Sequence of chain 1.B:
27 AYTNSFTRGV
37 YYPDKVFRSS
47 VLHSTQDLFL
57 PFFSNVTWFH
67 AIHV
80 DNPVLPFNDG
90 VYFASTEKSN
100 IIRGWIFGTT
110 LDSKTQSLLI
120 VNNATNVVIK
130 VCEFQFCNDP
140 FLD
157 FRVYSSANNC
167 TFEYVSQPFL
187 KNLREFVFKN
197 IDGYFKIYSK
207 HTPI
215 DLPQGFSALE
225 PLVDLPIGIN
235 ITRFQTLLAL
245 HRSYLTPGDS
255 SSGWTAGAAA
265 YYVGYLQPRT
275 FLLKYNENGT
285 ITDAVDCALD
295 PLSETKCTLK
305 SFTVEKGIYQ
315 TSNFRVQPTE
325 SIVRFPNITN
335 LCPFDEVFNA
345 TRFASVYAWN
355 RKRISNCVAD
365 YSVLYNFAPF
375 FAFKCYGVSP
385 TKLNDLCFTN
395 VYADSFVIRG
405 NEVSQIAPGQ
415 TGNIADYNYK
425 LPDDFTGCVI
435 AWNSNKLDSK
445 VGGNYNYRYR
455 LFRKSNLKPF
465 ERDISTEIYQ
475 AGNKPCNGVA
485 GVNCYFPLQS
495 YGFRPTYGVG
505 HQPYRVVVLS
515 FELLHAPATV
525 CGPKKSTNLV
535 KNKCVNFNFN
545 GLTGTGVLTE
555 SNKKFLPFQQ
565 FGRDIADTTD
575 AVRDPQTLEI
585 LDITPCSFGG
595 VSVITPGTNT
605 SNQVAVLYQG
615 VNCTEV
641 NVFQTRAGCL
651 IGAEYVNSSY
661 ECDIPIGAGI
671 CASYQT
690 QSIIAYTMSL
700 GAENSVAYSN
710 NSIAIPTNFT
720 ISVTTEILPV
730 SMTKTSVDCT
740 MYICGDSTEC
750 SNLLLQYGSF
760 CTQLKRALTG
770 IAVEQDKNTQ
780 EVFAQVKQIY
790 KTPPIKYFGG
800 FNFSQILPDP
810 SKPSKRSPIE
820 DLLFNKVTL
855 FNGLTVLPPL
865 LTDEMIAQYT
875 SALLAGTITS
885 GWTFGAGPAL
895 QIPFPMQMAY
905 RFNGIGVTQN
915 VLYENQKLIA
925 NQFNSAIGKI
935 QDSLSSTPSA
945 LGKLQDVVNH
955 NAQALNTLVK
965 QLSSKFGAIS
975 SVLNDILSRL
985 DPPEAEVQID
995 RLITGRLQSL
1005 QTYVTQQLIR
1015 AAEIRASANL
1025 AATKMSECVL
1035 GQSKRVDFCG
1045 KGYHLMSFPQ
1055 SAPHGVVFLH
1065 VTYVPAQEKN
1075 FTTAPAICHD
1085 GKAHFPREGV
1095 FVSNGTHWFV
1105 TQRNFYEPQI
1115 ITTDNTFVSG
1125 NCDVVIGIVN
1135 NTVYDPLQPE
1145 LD

Binding-site contacts:
Ligand atom O5 contacts residue ASN603 of chain 1.B at 3.8 Å.
Ligand atom O3 contacts residue ASN603 of chain 1.B at 4.1 Å.
Ligand atom O7 contacts residue ASN603 of chain 1.B at 3.8 Å.
Ligand atom O6 contacts residue ASN603 of chain 1.B at 4.2 Å.
Ligand atom C5 contacts residue ASN603 of chain 1.B at 4.2 Å.
Ligand atom C7 contacts residue ASN603 of chain 1.B at 4.3 Å.
Ligand atom C4 contacts residue ASN603 of chain 1.B at 3.9 Å.
Ligand atom C1 contacts residue ASN603 of chain 1.B at 3.9 Å.
Ligand atom C2 contacts residue ASN603 of chain 1.B at 3.3 Å.
Ligand atom C6 contacts residue ASN603 of chain 1.B at 4.0 Å.
Ligand atom C3 contacts residue ASN603 of chain 1.B at 4.0 Å.
Ligand atom N2 contacts residue ASN603 of chain 1.B at 4.2 Å.

This small molecule binds to this protein.
Small molecule (SMILES): CC(=O)N[C@@H]1[C@@H](O)[C@H](O)[C@@H](CO)O[C@H]1O